Sequence of chain 1.D:
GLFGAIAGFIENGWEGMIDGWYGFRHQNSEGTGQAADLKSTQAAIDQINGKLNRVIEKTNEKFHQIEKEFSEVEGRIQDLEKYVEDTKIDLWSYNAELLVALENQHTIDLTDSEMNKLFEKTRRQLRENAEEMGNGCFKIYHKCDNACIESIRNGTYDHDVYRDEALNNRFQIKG

Binding-site contacts:
Ligand atom O5 contacts residue ALA39 of chain 1.C at 4.4 Å.
Ligand atom C5 contacts residue THR318 of chain 1.C at 4.0 Å.
Ligand atom C4 contacts residue ASN38 of chain 1.C at 4.2 Å.
Ligand atom C1 contacts residue ASN38 of chain 1.C at 1.5 Å.
Ligand atom C5 contacts residue THR40 of chain 1.C at 3.9 Å.
Ligand atom C5 contacts residue ASN38 of chain 1.C at 3.7 Å.
Ligand atom C3 contacts residue ASN38 of chain 1.C at 3.7 Å.
Ligand atom C7 contacts residue ASN38 of chain 1.C at 3.6 Å.
Ligand atom C6 contacts residue THR318 of chain 1.C at 3.9 Å.
Ligand atom O6 contacts residue ASN49 of chain 1.D at 4.2 Å.
Ligand atom O5 contacts residue THR40 of chain 1.C at 4.1 Å.
Ligand atom O5 contacts residue ASN38 of chain 1.C at 2.4 Å (h-bond).
Ligand atom C2 contacts residue ASN38 of chain 1.C at 2.4 Å.
Ligand atom O6 contacts residue LEU52 of chain 1.D at 3.4 Å.
Ligand atom C6 contacts residue LEU52 of chain 1.D at 3.5 Å (hydrophobic).
Ligand atom O7 contacts residue ASN38 of chain 1.C at 3.9 Å.
Ligand atom C6 contacts residue THR40 of chain 1.C at 3.5 Å.
Ligand atom C1 contacts residue THR318 of chain 1.C at 3.5 Å.
Ligand atom O5 contacts residue THR318 of chain 1.C at 2.9 Å (h-bond).
Ligand atom O6 contacts residue THR318 of chain 1.C at 3.6 Å.
Ligand atom C1 contacts residue ALA39 of chain 1.C at 4.3 Å (hydrophobic).
Ligand atom N2 contacts residue ASN38 of chain 1.C at 2.9 Å (h-bond).

A small-molecule ligand and the protein it binds are described below.
Small molecule (SMILES): CC(=O)N[C@@H]1[C@@H](O)[C@H](O)[C@@H](CO)O[C@H]1O

Sequence of chain 1.C:
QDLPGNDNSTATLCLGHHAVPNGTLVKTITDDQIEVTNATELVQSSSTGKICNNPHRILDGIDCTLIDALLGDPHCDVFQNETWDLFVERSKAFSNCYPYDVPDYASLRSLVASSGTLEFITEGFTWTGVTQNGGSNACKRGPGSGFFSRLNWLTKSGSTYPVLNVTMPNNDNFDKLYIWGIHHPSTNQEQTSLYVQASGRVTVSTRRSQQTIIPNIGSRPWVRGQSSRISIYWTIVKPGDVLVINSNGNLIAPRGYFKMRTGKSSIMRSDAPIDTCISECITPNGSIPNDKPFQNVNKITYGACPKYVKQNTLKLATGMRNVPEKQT